Sequence of chain 1.B:
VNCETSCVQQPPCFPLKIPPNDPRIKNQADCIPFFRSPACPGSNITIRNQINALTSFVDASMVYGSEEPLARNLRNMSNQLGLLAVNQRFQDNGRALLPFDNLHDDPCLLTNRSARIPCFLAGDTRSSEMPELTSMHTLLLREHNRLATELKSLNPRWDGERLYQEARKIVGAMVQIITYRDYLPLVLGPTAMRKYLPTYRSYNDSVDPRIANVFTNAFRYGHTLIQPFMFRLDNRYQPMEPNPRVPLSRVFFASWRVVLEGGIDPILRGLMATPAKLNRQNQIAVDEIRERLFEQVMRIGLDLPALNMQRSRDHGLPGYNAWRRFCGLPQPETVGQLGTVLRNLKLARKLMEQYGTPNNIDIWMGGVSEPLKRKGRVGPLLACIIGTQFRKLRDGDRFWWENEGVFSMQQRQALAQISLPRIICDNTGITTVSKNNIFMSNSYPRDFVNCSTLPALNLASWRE

Binding-site contacts:
Ligand atom C2 contacts residue GLN89 of chain 1.B at 4.2 Å.
Ligand atom O7 contacts residue ALA86 of chain 1.B at 3.4 Å.
Ligand atom C1 contacts residue ASN77 of chain 1.B at 1.4 Å.
Ligand atom C3 contacts residue GLN89 of chain 1.B at 4.2 Å.
Ligand atom C5 contacts residue ASN77 of chain 1.B at 3.6 Å.
Ligand atom C8 contacts residue ALA86 of chain 1.B at 4.0 Å (hydrophobic).
Ligand atom O5 contacts residue ASN77 of chain 1.B at 2.3 Å (h-bond).
Ligand atom O3 contacts residue GLN89 of chain 1.B at 3.1 Å (h-bond).
Ligand atom C5 contacts residue ASN80 of chain 1.B at 3.5 Å.
Ligand atom C8 contacts residue VAL87 of chain 1.B at 4.2 Å (hydrophobic).
Ligand atom C7 contacts residue VAL87 of chain 1.B at 4.0 Å (hydrophobic).
Ligand atom O6 contacts residue LEU84 of chain 1.B at 3.7 Å.
Ligand atom O7 contacts residue ASN77 of chain 1.B at 3.4 Å (h-bond).
Ligand atom C4 contacts residue ASN77 of chain 1.B at 4.2 Å.
Ligand atom N2 contacts residue GLN89 of chain 1.B at 3.7 Å.
Ligand atom O5 contacts residue ASN80 of chain 1.B at 3.1 Å (h-bond).
Ligand atom O7 contacts residue GLN89 of chain 1.B at 3.4 Å (h-bond).
Ligand atom C8 contacts residue GLN89 of chain 1.B at 3.7 Å.
Ligand atom C7 contacts residue ASN77 of chain 1.B at 3.4 Å.
Ligand atom O7 contacts residue VAL87 of chain 1.B at 2.9 Å (h-bond).
Ligand atom C6 contacts residue LEU82 of chain 1.B at 4.5 Å (hydrophobic).
Ligand atom C7 contacts residue GLN89 of chain 1.B at 3.3 Å.
Ligand atom O5 contacts residue LEU84 of chain 1.B at 4.0 Å.
Ligand atom O7 contacts residue LEU85 of chain 1.B at 4.5 Å.
Ligand atom C3 contacts residue ASN77 of chain 1.B at 3.8 Å.
Ligand atom C6 contacts residue LEU84 of chain 1.B at 4.5 Å (hydrophobic).
Ligand atom C1 contacts residue ASN80 of chain 1.B at 3.6 Å.
Ligand atom C6 contacts residue ASN80 of chain 1.B at 3.7 Å.
Ligand atom N2 contacts residue ASN77 of chain 1.B at 2.9 Å (h-bond).
Ligand atom C2 contacts residue ASN77 of chain 1.B at 2.4 Å.
Ligand atom C7 contacts residue ALA86 of chain 1.B at 4.2 Å (hydrophobic).

This small molecule binds to this protein.
Small molecule (SMILES): CC(=O)N[C@@H]1[C@@H](O)[C@H](O)[C@@H](CO)O[C@H]1O